Sequence of chain 1.A:
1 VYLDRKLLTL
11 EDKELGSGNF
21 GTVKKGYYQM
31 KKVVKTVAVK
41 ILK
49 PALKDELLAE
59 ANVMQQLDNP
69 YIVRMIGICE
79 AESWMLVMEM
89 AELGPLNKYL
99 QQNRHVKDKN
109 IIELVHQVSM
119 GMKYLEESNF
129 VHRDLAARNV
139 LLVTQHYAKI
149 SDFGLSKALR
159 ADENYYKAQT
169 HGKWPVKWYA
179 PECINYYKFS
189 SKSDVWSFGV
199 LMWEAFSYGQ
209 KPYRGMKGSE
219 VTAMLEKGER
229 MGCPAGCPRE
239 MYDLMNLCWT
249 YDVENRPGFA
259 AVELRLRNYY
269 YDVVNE

This protein binds this small molecule.
Small molecule (SMILES): Cn1cc(-c2cccc(-c3cnc(N)c(C(=O)NC4[C@@H]5CC6C[C@H]4CC(O)(C6)C5)n3)c2)cn1

Binding-site contacts:
Ligand atom C6 contacts residue LEU15 of chain 1.A at 3.8 Å (hydrophobic).
Ligand atom C12 contacts residue ALA89 of chain 1.A at 3.9 Å (hydrophobic).
Ligand atom N9 contacts residue GLU87 of chain 1.A at 3.7 Å.
Ligand atom C3 contacts residue LEU15 of chain 1.A at 3.7 Å (hydrophobic).
Ligand atom N13 contacts residue VAL71 of chain 1.A at 3.8 Å.
Ligand atom C14 contacts residue MET86 of chain 1.A at 3.6 Å (hydrophobic).
Ligand atom C19 contacts residue LYS96 of chain 1.A at 3.2 Å.
Ligand atom C4 contacts residue PRO93 of chain 1.A at 3.8 Å (hydrophobic).
Ligand atom N21 contacts residue LYS96 of chain 1.A at 2.5 Å (salt-bridge).
Ligand atom C22 contacts residue LYS96 of chain 1.A at 3.9 Å.
Ligand atom N13 contacts residue LEU139 of chain 1.A at 3.7 Å.
Ligand atom O15 contacts residue MET86 of chain 1.A at 3.0 Å.
Ligand atom C5 contacts residue LEU15 of chain 1.A at 3.8 Å (hydrophobic).
Ligand atom N20 contacts residue LYS96 of chain 1.A at 3.4 Å (salt-bridge).
Ligand atom N9 contacts residue ALA38 of chain 1.A at 3.4 Å.
Ligand atom C28 contacts residue PHE20 of chain 1.A at 3.8 Å (hydrophobic).
Ligand atom N13 contacts residue ALA38 of chain 1.A at 3.7 Å.
Ligand atom C7 contacts residue LEU139 of chain 1.A at 3.4 Å (hydrophobic).
Ligand atom C14 contacts residue LEU139 of chain 1.A at 3.5 Å (hydrophobic).
Ligand atom C24 contacts residue SER149 of chain 1.A at 3.6 Å.
Ligand atom N10 contacts residue LEU139 of chain 1.A at 3.8 Å.
Ligand atom C17 contacts residue PRO93 of chain 1.A at 3.7 Å (hydrophobic).
Ligand atom O15 contacts residue LEU139 of chain 1.A at 3.7 Å.
Ligand atom C29 contacts residue PHE20 of chain 1.A at 3.8 Å (hydrophobic).
Ligand atom C7 contacts residue ALA38 of chain 1.A at 3.4 Å (hydrophobic).
Ligand atom N13 contacts residue GLU87 of chain 1.A at 2.9 Å (salt-bridge).
Ligand atom C8 contacts residue ALA38 of chain 1.A at 3.9 Å (hydrophobic).
Ligand atom C19 contacts residue LEU15 of chain 1.A at 3.8 Å (hydrophobic).
Ligand atom C3 contacts residue ALA89 of chain 1.A at 3.8 Å (hydrophobic).
Ligand atom C19 contacts residue PRO93 of chain 1.A at 3.8 Å (hydrophobic).
Ligand atom C27 contacts residue VAL23 of chain 1.A at 3.6 Å (hydrophobic).
Ligand atom C11 contacts residue ALA89 of chain 1.A at 3.1 Å (hydrophobic).
Ligand atom C8 contacts residue LEU139 of chain 1.A at 3.3 Å (hydrophobic).
Ligand atom C11 contacts residue MET88 of chain 1.A at 3.7 Å (hydrophobic).
Ligand atom N9 contacts residue ALA89 of chain 1.A at 2.9 Å (h-bond).
Ligand atom N9 contacts residue MET88 of chain 1.A at 3.8 Å.
Ligand atom C28 contacts residue VAL23 of chain 1.A at 3.5 Å (hydrophobic).
Ligand atom C26 contacts residue ASP150 of chain 1.A at 3.5 Å.
Ligand atom C11 contacts residue ALA38 of chain 1.A at 3.9 Å (hydrophobic).
Ligand atom C7 contacts residue GLU87 of chain 1.A at 3.7 Å.